A protein and the small-molecule ligand that binds it are described below.
Small molecule (SMILES): CC(=O)N[C@@H]1[C@@H](O)[C@H](O[C@@H]2O[C@H](CO)[C@H](O)[C@H](O)[C@H]2O[C@@H]2O[C@@H](C)[C@@H](O)[C@@H](O)[C@@H]2O)[C@@H](CO)O[C@@H]1O

Binding-site contacts:
Ligand atom C4 contacts residue ASN128 of chain 1.B at 4.2 Å.
Ligand atom C6 contacts residue ASN237 of chain 1.A at 4.1 Å.
Ligand atom O4 contacts residue GLY129 of chain 1.B at 3.8 Å.
Ligand atom C5 contacts residue ASN237 of chain 1.A at 3.9 Å.
Ligand atom O1 contacts residue SER127 of chain 1.B at 3.0 Å (h-bond).
Ligand atom C4 contacts residue ASN237 of chain 1.A at 3.9 Å.
Ligand atom O3 contacts residue ASP235 of chain 1.A at 2.5 Å (salt-bridge).
Ligand atom O2 contacts residue SER242 of chain 1.A at 3.5 Å (h-bond).
Ligand atom C8 contacts residue SER127 of chain 1.B at 3.8 Å.
Ligand atom C1 contacts residue SER127 of chain 1.B at 3.8 Å.
Ligand atom O3 contacts residue SER127 of chain 1.B at 4.1 Å.
Ligand atom C6 contacts residue SER127 of chain 1.B at 4.4 Å.
Ligand atom C6 contacts residue THR243 of chain 1.A at 3.0 Å.
Ligand atom C4 contacts residue ASP235 of chain 1.A at 3.3 Å.
Ligand atom O4 contacts residue ASP235 of chain 1.A at 2.7 Å (salt-bridge).
Ligand atom C3 contacts residue SER127 of chain 1.B at 3.6 Å.
Ligand atom O3 contacts residue ASN244 of chain 1.A at 3.7 Å.
Ligand atom C4 contacts residue ASN244 of chain 1.A at 4.0 Å.
Ligand atom C3 contacts residue ASP235 of chain 1.A at 3.4 Å.
Ligand atom O4 contacts residue ASN237 of chain 1.A at 3.0 Å (h-bond).
Ligand atom C6 contacts residue ASN128 of chain 1.B at 3.6 Å.
Ligand atom O5 contacts residue ASN237 of chain 1.A at 3.2 Å (h-bond).
Ligand atom O3 contacts residue ALA238 of chain 1.A at 3.5 Å.
Ligand atom O3 contacts residue SER242 of chain 1.A at 2.6 Å (h-bond).
Ligand atom O6 contacts residue THR243 of chain 1.A at 2.7 Å (h-bond).
Ligand atom C6 contacts residue GLY129 of chain 1.B at 3.6 Å.
Ligand atom O2 contacts residue THR243 of chain 1.A at 4.3 Å.
Ligand atom O1 contacts residue ASN128 of chain 1.B at 3.6 Å.
Ligand atom C1 contacts residue ASN237 of chain 1.A at 3.8 Å.
Ligand atom C6 contacts residue ASN244 of chain 1.A at 4.0 Å.
Ligand atom O4 contacts residue ALA238 of chain 1.A at 3.9 Å.
Ligand atom C7 contacts residue SER127 of chain 1.B at 3.8 Å.
Ligand atom C2 contacts residue SER127 of chain 1.B at 3.5 Å.
Ligand atom C2 contacts residue ASN237 of chain 1.A at 3.8 Å.
Ligand atom C3 contacts residue SER242 of chain 1.A at 3.6 Å.
Ligand atom O4 contacts residue ASN128 of chain 1.B at 4.2 Å.
Ligand atom C3 contacts residue ASN244 of chain 1.A at 4.0 Å.
Ligand atom N2 contacts residue SER127 of chain 1.B at 2.8 Å (h-bond).
Ligand atom C6 contacts residue SER126 of chain 1.B at 4.0 Å.
Ligand atom C2 contacts residue SER242 of chain 1.A at 4.1 Å.

Sequence of chain 1.A:
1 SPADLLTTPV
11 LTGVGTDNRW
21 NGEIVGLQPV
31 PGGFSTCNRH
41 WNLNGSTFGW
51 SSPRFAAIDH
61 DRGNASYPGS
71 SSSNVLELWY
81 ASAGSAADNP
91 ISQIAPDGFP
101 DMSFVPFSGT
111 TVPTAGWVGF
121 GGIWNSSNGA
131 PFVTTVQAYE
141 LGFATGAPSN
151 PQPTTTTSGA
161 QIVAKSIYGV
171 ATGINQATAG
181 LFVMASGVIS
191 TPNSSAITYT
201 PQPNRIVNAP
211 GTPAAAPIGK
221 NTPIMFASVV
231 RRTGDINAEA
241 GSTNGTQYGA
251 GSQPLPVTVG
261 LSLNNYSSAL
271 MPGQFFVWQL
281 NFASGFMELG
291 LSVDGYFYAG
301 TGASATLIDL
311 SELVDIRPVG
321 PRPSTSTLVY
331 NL

Sequence of chain 1.B:
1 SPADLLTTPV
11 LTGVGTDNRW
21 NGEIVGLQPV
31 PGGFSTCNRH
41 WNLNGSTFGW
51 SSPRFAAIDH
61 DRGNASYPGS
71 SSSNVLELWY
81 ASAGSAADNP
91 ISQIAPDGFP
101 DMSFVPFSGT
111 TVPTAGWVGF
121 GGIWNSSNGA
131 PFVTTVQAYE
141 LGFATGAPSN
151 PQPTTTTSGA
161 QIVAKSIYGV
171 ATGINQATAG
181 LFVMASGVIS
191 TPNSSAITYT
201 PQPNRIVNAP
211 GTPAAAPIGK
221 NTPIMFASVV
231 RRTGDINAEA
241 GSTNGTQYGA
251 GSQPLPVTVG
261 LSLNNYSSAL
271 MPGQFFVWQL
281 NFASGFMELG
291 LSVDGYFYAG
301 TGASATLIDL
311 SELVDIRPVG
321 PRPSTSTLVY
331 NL